Sequence of chain 1.B:
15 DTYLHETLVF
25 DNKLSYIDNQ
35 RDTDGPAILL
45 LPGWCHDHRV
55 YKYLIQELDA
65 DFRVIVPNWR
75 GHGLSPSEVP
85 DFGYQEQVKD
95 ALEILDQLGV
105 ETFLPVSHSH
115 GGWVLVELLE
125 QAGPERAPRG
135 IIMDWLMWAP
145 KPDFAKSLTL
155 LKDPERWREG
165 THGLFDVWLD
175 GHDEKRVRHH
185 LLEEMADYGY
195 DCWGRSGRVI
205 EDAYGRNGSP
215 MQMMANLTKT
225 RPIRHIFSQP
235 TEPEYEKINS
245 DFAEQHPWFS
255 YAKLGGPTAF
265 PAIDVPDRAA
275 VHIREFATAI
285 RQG

A protein and the small-molecule ligand that binds it are described below.
Small molecule (SMILES): Cc1cc(=O)c2ccccc2[nH]1

Binding-site contacts:
Ligand atom N contacts residue TRP197 of chain 1.B at 4.2 Å.
Ligand atom O contacts residue TRP172 of chain 1.B at 3.1 Å.
Ligand atom C5 contacts residue TRP48 of chain 1.B at 3.9 Å (hydrophobic).
Ligand atom O contacts residue SER113 of chain 1.B at 2.7 Å (h-bond).
Ligand atom C3 contacts residue HIS114 of chain 1.B at 4.0 Å.
Ligand atom C5 contacts residue TRP172 of chain 1.B at 3.9 Å (hydrophobic).
Ligand atom C5 contacts residue TRP197 of chain 1.B at 4.0 Å (hydrophobic).
Ligand atom C9 contacts residue ILE204 of chain 1.B at 3.9 Å (hydrophobic).
Ligand atom C7 contacts residue SER200 of chain 1.B at 3.5 Å.
Ligand atom C2 contacts residue SER113 of chain 1.B at 3.8 Å.
Ligand atom C1 contacts residue TRP172 of chain 1.B at 3.8 Å (hydrophobic).
Ligand atom C6 contacts residue SER200 of chain 1.B at 3.6 Å.
Ligand atom C1 contacts residue TRP48 of chain 1.B at 3.4 Å (hydrophobic).
Ligand atom C6 contacts residue TRP197 of chain 1.B at 3.5 Å (hydrophobic).
Ligand atom C4 contacts residue TRP172 of chain 1.B at 3.4 Å (hydrophobic).
Ligand atom C contacts residue GLY47 of chain 1.B at 4.2 Å.
Ligand atom C8 contacts residue LEU168 of chain 1.B at 4.2 Å (hydrophobic).
Ligand atom C2 contacts residue TRP172 of chain 1.B at 3.6 Å (hydrophobic).
Ligand atom C7 contacts residue TRP197 of chain 1.B at 4.2 Å (hydrophobic).
Ligand atom C3 contacts residue SER113 of chain 1.B at 3.3 Å.
Ligand atom C9 contacts residue TRP172 of chain 1.B at 3.8 Å (hydrophobic).
Ligand atom C8 contacts residue LEU155 of chain 1.B at 4.1 Å (hydrophobic).
Ligand atom C contacts residue TRP48 of chain 1.B at 3.0 Å (hydrophobic).
Ligand atom C6 contacts residue TRP48 of chain 1.B at 4.0 Å (hydrophobic).
Ligand atom O contacts residue HIS114 of chain 1.B at 3.9 Å.
Ligand atom C9 contacts residue PHE148 of chain 1.B at 4.0 Å (hydrophobic).
Ligand atom C8 contacts residue LEU152 of chain 1.B at 4.2 Å (hydrophobic).
Ligand atom C contacts residue HIS50 of chain 1.B at 3.5 Å.
Ligand atom C contacts residue MET189 of chain 1.B at 3.6 Å (hydrophobic).
Ligand atom C6 contacts residue ILE204 of chain 1.B at 4.0 Å (hydrophobic).
Ligand atom C8 contacts residue HIS114 of chain 1.B at 4.2 Å.
Ligand atom N contacts residue TRP172 of chain 1.B at 3.9 Å.
Ligand atom N contacts residue TRP48 of chain 1.B at 2.8 Å (h-bond).
Ligand atom C7 contacts residue LEU155 of chain 1.B at 3.5 Å (hydrophobic).
Ligand atom C7 contacts residue ILE204 of chain 1.B at 3.4 Å (hydrophobic).
Ligand atom C8 contacts residue ILE204 of chain 1.B at 3.3 Å (hydrophobic).
Ligand atom C4 contacts residue HIS114 of chain 1.B at 3.9 Å.
Ligand atom C3 contacts residue TRP172 of chain 1.B at 3.1 Å (hydrophobic).
Ligand atom C9 contacts residue HIS114 of chain 1.B at 3.5 Å.
Ligand atom C8 contacts residue PHE148 of chain 1.B at 4.1 Å (hydrophobic).